Binding-site contacts:
Ligand atom N2 contacts residue ASN186 of chain 1.F at 2.8 Å (h-bond).
Ligand atom O6 contacts residue THR188 of chain 1.F at 3.6 Å (h-bond).
Ligand atom C5 contacts residue PRO326 of chain 1.F at 4.4 Å (hydrophobic).
Ligand atom C7 contacts residue ASN186 of chain 1.F at 3.6 Å.
Ligand atom C5 contacts residue ASN186 of chain 1.F at 3.8 Å.
Ligand atom C4 contacts residue ASN186 of chain 1.F at 4.3 Å.
Ligand atom C8 contacts residue ALA179 of chain 1.F at 4.4 Å (hydrophobic).
Ligand atom O5 contacts residue ASN186 of chain 1.F at 2.4 Å (h-bond).
Ligand atom O5 contacts residue THR188 of chain 1.F at 4.0 Å.
Ligand atom C1 contacts residue ASN186 of chain 1.F at 1.5 Å.
Ligand atom C2 contacts residue ASN186 of chain 1.F at 2.5 Å.
Ligand atom C3 contacts residue ASN186 of chain 1.F at 3.8 Å.
Ligand atom O7 contacts residue ASN186 of chain 1.F at 4.0 Å.
Ligand atom O6 contacts residue PRO326 of chain 1.F at 3.9 Å.
Ligand atom C6 contacts residue PRO326 of chain 1.F at 3.9 Å (hydrophobic).

Sequence of chain 1.F:
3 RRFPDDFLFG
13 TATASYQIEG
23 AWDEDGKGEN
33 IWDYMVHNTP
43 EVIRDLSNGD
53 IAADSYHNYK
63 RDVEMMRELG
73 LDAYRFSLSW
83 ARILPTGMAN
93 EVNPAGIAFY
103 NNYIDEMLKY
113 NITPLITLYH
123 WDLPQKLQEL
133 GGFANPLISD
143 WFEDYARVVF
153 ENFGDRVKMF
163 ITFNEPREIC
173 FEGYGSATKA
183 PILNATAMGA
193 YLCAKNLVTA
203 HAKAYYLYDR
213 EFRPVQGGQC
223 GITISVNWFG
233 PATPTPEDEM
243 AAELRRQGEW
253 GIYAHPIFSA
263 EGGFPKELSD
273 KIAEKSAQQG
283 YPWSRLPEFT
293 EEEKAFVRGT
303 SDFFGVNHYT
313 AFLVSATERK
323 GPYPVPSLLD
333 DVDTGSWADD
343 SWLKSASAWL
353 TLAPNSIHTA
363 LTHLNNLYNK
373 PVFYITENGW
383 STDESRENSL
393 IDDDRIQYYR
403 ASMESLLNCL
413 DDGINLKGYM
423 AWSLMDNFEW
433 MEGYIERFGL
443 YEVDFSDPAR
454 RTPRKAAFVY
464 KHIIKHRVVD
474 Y

A small-molecule ligand and the protein it binds are described below.
Small molecule (SMILES): CC(=O)N[C@@H]1[C@@H](O)[C@H](O)[C@@H](CO)O[C@H]1O